Sequence of chain 1.A:
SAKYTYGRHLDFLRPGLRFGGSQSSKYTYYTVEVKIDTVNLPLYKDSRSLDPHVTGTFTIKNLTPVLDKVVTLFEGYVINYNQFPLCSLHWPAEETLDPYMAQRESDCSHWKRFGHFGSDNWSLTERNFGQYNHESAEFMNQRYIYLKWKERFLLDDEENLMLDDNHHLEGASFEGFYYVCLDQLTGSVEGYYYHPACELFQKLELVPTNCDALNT

This small molecule binds to this protein.
Small molecule (SMILES): CC[C@H](C)[C@H](NC(=O)[C@H](Cc1ccccc1)NC(=O)[C@@H]1CCCN1)C(=O)N[C@H](C(=O)N[C@@H](CO)C(=O)N[C@@H](C)C(=O)N1CCC[C@H]1C(=O)N[C@H](C=O)CC1=c2ccccc2=NC1)[C@@H](C)O

Binding-site contacts:
Ligand atom CB contacts residue TYR201 of chain 1.A at 3.5 Å (hydrophobic).
Ligand atom CA contacts residue GLU157 of chain 1.A at 3.4 Å.
Ligand atom CE3 contacts residue PRO71 of chain 1.A at 3.5 Å (hydrophobic).
Ligand atom N contacts residue SER181 of chain 1.A at 2.9 Å (h-bond).
Ligand atom CE1 contacts residue GLN210 of chain 1.A at 3.3 Å.
Ligand atom CG contacts residue GLU157 of chain 1.A at 3.4 Å.
Ligand atom N contacts residue TYR201 of chain 1.A at 3.5 Å.
Ligand atom CB contacts residue SER181 of chain 1.A at 3.2 Å.
Ligand atom CE1 contacts residue GLU207 of chain 1.A at 3.5 Å.
Ligand atom O contacts residue GLN29 of chain 1.A at 2.9 Å (h-bond).
Ligand atom CD1 contacts residue ILE66 of chain 1.A at 3.6 Å (hydrophobic).
Ligand atom NE1 contacts residue LEU69 of chain 1.A at 3.3 Å (h-bond).
Ligand atom CB contacts residue LEU69 of chain 1.A at 3.3 Å (hydrophobic).
Ligand atom O contacts residue SER181 of chain 1.A at 3.0 Å (h-bond).
Ligand atom CA contacts residue GLY179 of chain 1.A at 3.6 Å.
Ligand atom CD contacts residue GLU157 of chain 1.A at 3.1 Å.
Ligand atom O contacts residue ALA180 of chain 1.A at 3.3 Å.
Ligand atom CB contacts residue TYR36 of chain 1.A at 3.3 Å (hydrophobic).
Ligand atom CZ2 contacts residue THR70 of chain 1.A at 3.5 Å.
Ligand atom CD contacts residue TYR186 of chain 1.A at 3.3 Å (hydrophobic).
Ligand atom C contacts residue TYR201 of chain 1.A at 3.5 Å (hydrophobic).
Ligand atom N contacts residue GLN210 of chain 1.A at 2.9 Å (h-bond).
Ligand atom OG1 contacts residue ALA180 of chain 1.A at 3.5 Å (h-bond).
Ligand atom N contacts residue GLU157 of chain 1.A at 2.8 Å (salt-bridge).
Ligand atom CZ2 contacts residue ASN68 of chain 1.A at 3.2 Å.
Ligand atom OG contacts residue LEU69 of chain 1.A at 2.8 Å (h-bond).
Ligand atom OG contacts residue THR70 of chain 1.A at 3.5 Å.
Ligand atom N contacts residue GLY179 of chain 1.A at 2.9 Å (h-bond).
Ligand atom N contacts residue TYR186 of chain 1.A at 2.8 Å (h-bond).
Ligand atom CB contacts residue GLN210 of chain 1.A at 3.6 Å.
Ligand atom OG1 contacts residue GLY179 of chain 1.A at 3.0 Å.
Ligand atom CD1 contacts residue GLN210 of chain 1.A at 3.5 Å.
Ligand atom CA contacts residue SER181 of chain 1.A at 3.3 Å.
Ligand atom CD contacts residue TYR33 of chain 1.A at 3.6 Å (hydrophobic).
Ligand atom CD2 contacts residue PRO71 of chain 1.A at 3.5 Å (hydrophobic).
Ligand atom O contacts residue GLN210 of chain 1.A at 3.0 Å (h-bond).
Ligand atom NE1 contacts residue TYR36 of chain 1.A at 3.2 Å (h-bond).
Ligand atom C contacts residue SER181 of chain 1.A at 3.5 Å.
Ligand atom CB contacts residue SER181 of chain 1.A at 3.5 Å.
Ligand atom O contacts residue TYR186 of chain 1.A at 3.2 Å (h-bond).